Binding-site contacts:
Ligand atom O01 contacts residue ASN51 of chain 1.A at 3.7 Å.
Ligand atom C4 contacts residue TRP86 of chain 1.A at 3.9 Å (hydrophobic).
Ligand atom C3 contacts residue ASN51 of chain 1.A at 3.4 Å.
Ligand atom N09 contacts residue PRO52 of chain 1.A at 4.0 Å.
Ligand atom O16 contacts residue PRO52 of chain 1.A at 4.0 Å.
Ligand atom C02 contacts residue TRP80 of chain 1.A at 3.4 Å (hydrophobic).
Ligand atom O05 contacts residue PHE78 of chain 1.A at 3.8 Å.
Ligand atom O01 contacts residue TRP80 of chain 1.A at 3.4 Å.
Ligand atom O16 contacts residue GLU77 of chain 1.A at 3.6 Å.
Ligand atom N09 contacts residue ASN51 of chain 1.A at 3.8 Å.
Ligand atom C13 contacts residue PRO52 of chain 1.A at 3.5 Å (hydrophobic).
Ligand atom C14 contacts residue ASN51 of chain 1.A at 3.7 Å.
Ligand atom C04 contacts residue TYR102 of chain 1.A at 3.5 Å (hydrophobic).
Ligand atom N03 contacts residue TRP80 of chain 1.A at 3.3 Å.
Ligand atom C06 contacts residue TRP100 of chain 1.A at 3.7 Å (hydrophobic).
Ligand atom O05 contacts residue SER79 of chain 1.A at 3.4 Å.
Ligand atom C02 contacts residue PHE78 of chain 1.A at 3.7 Å (hydrophobic).
Ligand atom O18 contacts residue ASN51 of chain 1.A at 2.9 Å (h-bond).
Ligand atom C04 contacts residue TRP86 of chain 1.A at 3.7 Å (hydrophobic).
Ligand atom O16 contacts residue PHE78 of chain 1.A at 3.1 Å.
Ligand atom O05 contacts residue TRP86 of chain 1.A at 3.7 Å.
Ligand atom C07 contacts residue TRP100 of chain 1.A at 3.4 Å (hydrophobic).
Ligand atom C04 contacts residue PHE78 of chain 1.A at 3.8 Å (hydrophobic).
Ligand atom O16 contacts residue TRP86 of chain 1.A at 3.5 Å.
Ligand atom O01 contacts residue PRO52 of chain 1.A at 3.5 Å.
Ligand atom C12 contacts residue PRO52 of chain 1.A at 3.9 Å (hydrophobic).
Ligand atom C4 contacts residue PRO52 of chain 1.A at 3.9 Å (hydrophobic).
Ligand atom C06 contacts residue TRP80 of chain 1.A at 3.7 Å (hydrophobic).
Ligand atom O05 contacts residue TRP80 of chain 1.A at 3.0 Å (h-bond).
Ligand atom O05 contacts residue TYR102 of chain 1.A at 2.8 Å (h-bond).
Ligand atom C19 contacts residue ASN51 of chain 1.A at 3.4 Å.
Ligand atom O01 contacts residue PHE78 of chain 1.A at 3.6 Å.
Ligand atom C06 contacts residue TYR102 of chain 1.A at 3.6 Å (hydrophobic).
Ligand atom C04 contacts residue TRP80 of chain 1.A at 3.3 Å (hydrophobic).
Ligand atom C08 contacts residue TRP80 of chain 1.A at 4.0 Å (hydrophobic).
Ligand atom C06 contacts residue TRP86 of chain 1.A at 3.6 Å (hydrophobic).
Ligand atom C07 contacts residue TRP86 of chain 1.A at 3.7 Å (hydrophobic).
Ligand atom N03 contacts residue PHE78 of chain 1.A at 2.9 Å (h-bond).
Ligand atom C14 contacts residue PRO52 of chain 1.A at 3.8 Å (hydrophobic).
Ligand atom O18 contacts residue TRP100 of chain 1.A at 3.8 Å.

A small-molecule ligand and the protein it binds are described below.
Small molecule (SMILES): O=C1CC[C@H](N2C(=O)c3ccccc3C2=O)C(=O)N1

Sequence of chain 1.A:
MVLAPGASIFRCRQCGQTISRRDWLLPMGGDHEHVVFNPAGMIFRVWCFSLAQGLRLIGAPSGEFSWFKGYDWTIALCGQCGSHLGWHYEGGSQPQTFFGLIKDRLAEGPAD